Binding-site contacts:
Ligand atom O3P contacts residue TYR264 of chain 3.A at 3.8 Å.
Ligand atom C1 contacts residue ARG276 of chain 3.A at 3.7 Å.
Ligand atom O1P contacts residue TYR215 of chain 3.A at 2.6 Å (h-bond).
Ligand atom O6 contacts residue LYS274 of chain 3.A at 3.1 Å (salt-bridge).
Ligand atom C6 contacts residue TYR244 of chain 3.A at 3.5 Å (hydrophobic).
Ligand atom O1 contacts residue PO41 of chain 3.C at 2.7 Å (h-bond).
Ligand atom O3P contacts residue ASN212 of chain 3.A at 2.8 Å (h-bond).
Ligand atom C2 contacts residue LYS274 of chain 3.A at 4.0 Å.
Ligand atom C3 contacts residue MET248 of chain 3.A at 3.6 Å (hydrophobic).
Ligand atom P contacts residue ASN212 of chain 3.A at 3.6 Å.
Ligand atom O3P contacts residue TYR244 of chain 3.A at 2.7 Å (h-bond).
Ligand atom C1 contacts residue PO41 of chain 3.C at 3.4 Å.
Ligand atom O2P contacts residue ARG243 of chain 4.A at 2.7 Å (salt-bridge).
Ligand atom O1 contacts residue ARG276 of chain 3.A at 3.4 Å (salt-bridge).
Ligand atom O6 contacts residue TYR264 of chain 3.A at 3.5 Å.
Ligand atom O3 contacts residue ASP121 of chain 3.A at 2.7 Å (salt-bridge).
Ligand atom C3 contacts residue ASP121 of chain 3.A at 3.5 Å.
Ligand atom O4 contacts residue MET248 of chain 3.A at 3.2 Å (h-bond).
Ligand atom O3 contacts residue MET248 of chain 3.A at 2.9 Å (h-bond).
Ligand atom O1P contacts residue LYS274 of chain 3.A at 4.0 Å.
Ligand atom C5 contacts residue LYS274 of chain 3.A at 3.9 Å.
Ligand atom C4 contacts residue GLY246 of chain 3.A at 3.3 Å.
Ligand atom O2P contacts residue ASN212 of chain 3.A at 3.8 Å.
Ligand atom O2 contacts residue GLY122 of chain 3.A at 3.9 Å.
Ligand atom C1 contacts residue MG1 of chain 3.E at 3.6 Å.
Ligand atom O5 contacts residue LYS274 of chain 3.A at 2.9 Å (salt-bridge).
Ligand atom O3 contacts residue GLY122 of chain 3.A at 3.6 Å.
Ligand atom P contacts residue ARG243 of chain 4.A at 3.9 Å.
Ligand atom P contacts residue TYR244 of chain 3.A at 4.0 Å.
Ligand atom O3P contacts residue ARG243 of chain 4.A at 3.5 Å (salt-bridge).
Ligand atom C4 contacts residue MET248 of chain 3.A at 3.5 Å (hydrophobic).
Ligand atom O3 contacts residue SER247 of chain 3.A at 3.7 Å.
Ligand atom O2 contacts residue PO41 of chain 3.C at 3.2 Å (h-bond).
Ligand atom C1 contacts residue ASP121 of chain 3.A at 3.9 Å.
Ligand atom O1 contacts residue LYS274 of chain 3.A at 3.3 Å (salt-bridge).
Ligand atom P contacts residue TYR215 of chain 3.A at 3.9 Å.
Ligand atom C6 contacts residue GLY246 of chain 3.A at 3.7 Å.
Ligand atom C1 contacts residue GLU280 of chain 3.A at 3.8 Å.
Ligand atom P contacts residue TYR264 of chain 3.A at 3.8 Å.
Ligand atom O1P contacts residue TYR264 of chain 3.A at 2.6 Å (h-bond).

The protein below binds the small molecule below.
Small molecule (SMILES): O=P(O)(O)OC[C@H]1O[C@](O)(CO)[C@@H](O)[C@@H]1O

Sequence of chain 4.A:
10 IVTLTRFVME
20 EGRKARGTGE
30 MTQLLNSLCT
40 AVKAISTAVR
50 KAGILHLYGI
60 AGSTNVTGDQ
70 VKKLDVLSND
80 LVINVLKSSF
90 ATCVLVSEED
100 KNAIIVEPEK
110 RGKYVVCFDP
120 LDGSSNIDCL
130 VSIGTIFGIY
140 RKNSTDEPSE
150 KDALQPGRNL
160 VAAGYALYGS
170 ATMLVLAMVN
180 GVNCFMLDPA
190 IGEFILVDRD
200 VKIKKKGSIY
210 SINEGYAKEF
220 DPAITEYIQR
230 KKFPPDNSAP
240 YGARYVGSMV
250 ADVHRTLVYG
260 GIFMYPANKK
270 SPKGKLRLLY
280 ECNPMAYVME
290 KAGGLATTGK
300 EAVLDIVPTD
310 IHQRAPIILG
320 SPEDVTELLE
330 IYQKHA

Sequence of chain 3.A:
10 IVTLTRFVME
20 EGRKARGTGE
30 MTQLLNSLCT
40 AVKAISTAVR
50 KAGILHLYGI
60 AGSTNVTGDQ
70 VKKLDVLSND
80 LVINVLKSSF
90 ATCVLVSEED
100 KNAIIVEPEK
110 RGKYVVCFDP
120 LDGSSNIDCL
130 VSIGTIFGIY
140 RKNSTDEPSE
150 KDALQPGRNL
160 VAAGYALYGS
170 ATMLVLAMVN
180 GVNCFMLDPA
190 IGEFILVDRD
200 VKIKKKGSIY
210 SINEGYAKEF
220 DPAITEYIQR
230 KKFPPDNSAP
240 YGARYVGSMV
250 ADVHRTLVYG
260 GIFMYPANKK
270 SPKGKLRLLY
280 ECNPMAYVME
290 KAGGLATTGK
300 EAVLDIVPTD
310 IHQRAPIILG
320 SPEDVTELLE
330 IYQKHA